Sequence of chain 41.E:
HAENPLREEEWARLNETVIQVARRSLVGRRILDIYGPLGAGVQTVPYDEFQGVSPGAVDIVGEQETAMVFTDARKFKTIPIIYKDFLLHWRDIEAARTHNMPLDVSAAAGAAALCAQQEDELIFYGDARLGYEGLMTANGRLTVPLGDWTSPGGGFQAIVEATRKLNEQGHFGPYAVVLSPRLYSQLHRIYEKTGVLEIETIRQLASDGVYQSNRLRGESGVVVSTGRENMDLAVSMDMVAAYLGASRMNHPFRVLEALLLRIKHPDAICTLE

This small molecule binds to this protein.
Small molecule (SMILES): CC(C)C[C@H](NC(=O)CN)C(=O)N[C@H](C(=O)N[C@H](C(=O)NCC(=O)N[C@@H](CO)C(=O)N[C@@H](CC(C)C)C(=O)N[C@@H](CCCN=C(N)N)C(=O)NCC=O)C(C)C)[C@@H](C)O

Binding-site contacts:
Ligand atom CA contacts residue ASP258 of chain 41.E at 3.7 Å.
Ligand atom CB contacts residue ARG49 of chain 41.E at 3.5 Å.
Ligand atom N contacts residue ASP258 of chain 41.E at 2.8 Å (salt-bridge).
Ligand atom NH1 contacts residue ASP53 of chain 41.E at 3.0 Å (salt-bridge).
Ligand atom N contacts residue ARG49 of chain 41.E at 3.5 Å (salt-bridge).
Ligand atom CB contacts residue ASP258 of chain 41.E at 3.5 Å.
Ligand atom C contacts residue ARG49 of chain 41.E at 3.6 Å.
Ligand atom CZ contacts residue THR246 of chain 41.E at 3.3 Å.
Ligand atom CD2 contacts residue ARG50 of chain 41.E at 3.6 Å.
Ligand atom CB contacts residue MET259 of chain 41.E at 3.6 Å (hydrophobic).
Ligand atom CD contacts residue ARG50 of chain 41.E at 3.3 Å.
Ligand atom NH1 contacts residue THR246 of chain 41.E at 3.2 Å (h-bond).
Ligand atom C contacts residue ASP258 of chain 41.E at 3.7 Å.
Ligand atom CA contacts residue ASP258 of chain 41.E at 3.7 Å.
Ligand atom N contacts residue ASP258 of chain 41.E at 3.2 Å (salt-bridge).
Ligand atom O contacts residue ARG43 of chain 41.E at 2.8 Å (salt-bridge).
Ligand atom O contacts residue ILE39 of chain 41.E at 3.7 Å.
Ligand atom NE contacts residue ARG50 of chain 41.E at 3.1 Å (salt-bridge).
Ligand atom CG2 contacts residue MET259 of chain 41.E at 3.7 Å (hydrophobic).
Ligand atom NE contacts residue ILE51 of chain 41.E at 3.7 Å.
Ligand atom CD2 contacts residue ARG43 of chain 41.E at 3.6 Å.
Ligand atom N contacts residue ARG49 of chain 41.E at 3.6 Å (salt-bridge).
Ligand atom NH2 contacts residue THR246 of chain 41.E at 3.0 Å (h-bond).
Ligand atom OG1 contacts residue ASP258 of chain 41.E at 3.3 Å.
Ligand atom CB contacts residue ARG49 of chain 41.E at 3.7 Å.
Ligand atom CD2 contacts residue ASP258 of chain 41.E at 3.4 Å.
Ligand atom CG2 contacts residue ASP258 of chain 41.E at 3.5 Å.
Ligand atom CG contacts residue PRO57 of chain 41.E at 3.7 Å (hydrophobic).
Ligand atom O contacts residue ARG43 of chain 41.E at 2.8 Å (salt-bridge).
Ligand atom N contacts residue ARG49 of chain 41.E at 3.7 Å.
Ligand atom O contacts residue ARG49 of chain 41.E at 3.1 Å (salt-bridge).
Ligand atom CB contacts residue ASP258 of chain 41.E at 3.7 Å.
Ligand atom CD contacts residue LEU52 of chain 41.E at 3.3 Å (hydrophobic).
Ligand atom C contacts residue ARG43 of chain 41.E at 3.7 Å.
Ligand atom OG1 contacts residue MET259 of chain 41.E at 2.6 Å (h-bond).
Ligand atom N contacts residue PRO57 of chain 41.E at 3.5 Å.
Ligand atom O contacts residue ARG50 of chain 41.E at 3.4 Å.
Ligand atom N contacts residue ASP258 of chain 41.E at 3.2 Å (salt-bridge).
Ligand atom CA contacts residue ASP258 of chain 41.E at 3.6 Å.
Ligand atom NH2 contacts residue ASP228 of chain 41.E at 2.7 Å (salt-bridge).